The protein below binds the small molecule below.
Small molecule (SMILES): N[C@@H](Cn1oc(=O)[nH]c1=O)C(=O)O

Binding-site contacts:
Ligand atom C04 contacts residue VAL138 of chain 1.A at 3.6 Å (hydrophobic).
Ligand atom NP3 contacts residue PRO89 of chain 1.A at 2.8 Å (h-bond).
Ligand atom O20 contacts residue GLU191 of chain 1.A at 3.5 Å (salt-bridge).
Ligand atom O19 contacts residue ASN174 of chain 1.A at 3.8 Å.
Ligand atom O19 contacts residue GLU191 of chain 1.A at 2.8 Å (salt-bridge).
Ligand atom N15 contacts residue GLU191 of chain 1.A at 3.6 Å.
Ligand atom NP3 contacts residue GLU191 of chain 1.A at 2.6 Å (salt-bridge).
Ligand atom C04 contacts residue THR143 of chain 1.A at 3.3 Å.
Ligand atom N15 contacts residue MET190 of chain 1.A at 4.0 Å.
Ligand atom O16 contacts residue TYR61 of chain 1.A at 3.4 Å.
Ligand atom O16 contacts residue PRO89 of chain 1.A at 3.4 Å (h-bond).
Ligand atom C02 contacts residue TYR61 of chain 1.A at 3.8 Å (hydrophobic).
Ligand atom O17 contacts residue GLY141 of chain 1.A at 3.5 Å.
Ligand atom C05 contacts residue GLU191 of chain 1.A at 3.4 Å.
Ligand atom O17 contacts residue TYR61 of chain 1.A at 3.4 Å.
Ligand atom O16 contacts residue LEU90 of chain 1.A at 3.5 Å.
Ligand atom C05 contacts residue MET190 of chain 1.A at 4.1 Å (hydrophobic).
Ligand atom C05 contacts residue ASN174 of chain 1.A at 3.5 Å.
Ligand atom N15 contacts residue THR143 of chain 1.A at 2.8 Å (h-bond).
Ligand atom O18 contacts residue ALA142 of chain 1.A at 3.2 Å (h-bond).
Ligand atom O17 contacts residue ARG96 of chain 1.A at 2.7 Å (salt-bridge).
Ligand atom C02 contacts residue GLU191 of chain 1.A at 3.4 Å.
Ligand atom NP3 contacts residue TYR61 of chain 1.A at 3.8 Å.
Ligand atom O18 contacts residue GLY141 of chain 1.A at 3.6 Å.
Ligand atom O20 contacts residue ASN174 of chain 1.A at 2.8 Å (h-bond).
Ligand atom NP3 contacts residue TYR217 of chain 1.A at 3.8 Å.
Ligand atom O19 contacts residue MET190 of chain 1.A at 3.4 Å.
Ligand atom C05 contacts residue THR143 of chain 1.A at 4.0 Å.
Ligand atom N14 contacts residue VAL138 of chain 1.A at 3.5 Å.
Ligand atom O18 contacts residue VAL138 of chain 1.A at 3.6 Å.
Ligand atom O16 contacts residue ARG96 of chain 1.A at 3.0 Å (salt-bridge).
Ligand atom O18 contacts residue THR143 of chain 1.A at 2.9 Å (h-bond).
Ligand atom C01 contacts residue TYR61 of chain 1.A at 3.5 Å (hydrophobic).
Ligand atom C01 contacts residue ARG96 of chain 1.A at 3.5 Å.
Ligand atom O17 contacts residue ALA142 of chain 1.A at 2.7 Å (h-bond).
Ligand atom C01 contacts residue ALA91 of chain 1.A at 4.0 Å (hydrophobic).
Ligand atom C03 contacts residue TYR61 of chain 1.A at 3.4 Å (hydrophobic).
Ligand atom O16 contacts residue ALA91 of chain 1.A at 3.0 Å (h-bond).
Ligand atom N14 contacts residue ASN174 of chain 1.A at 3.6 Å.
Ligand atom C01 contacts residue ALA142 of chain 1.A at 3.7 Å (hydrophobic).

Sequence of chain 1.A:
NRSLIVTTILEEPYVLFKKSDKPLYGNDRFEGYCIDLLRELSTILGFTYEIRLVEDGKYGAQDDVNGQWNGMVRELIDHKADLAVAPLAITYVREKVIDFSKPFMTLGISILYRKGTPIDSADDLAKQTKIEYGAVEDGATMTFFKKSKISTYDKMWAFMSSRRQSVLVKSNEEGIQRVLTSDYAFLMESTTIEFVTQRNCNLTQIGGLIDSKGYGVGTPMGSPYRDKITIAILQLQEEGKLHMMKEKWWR